Sequence of chain 1.A:
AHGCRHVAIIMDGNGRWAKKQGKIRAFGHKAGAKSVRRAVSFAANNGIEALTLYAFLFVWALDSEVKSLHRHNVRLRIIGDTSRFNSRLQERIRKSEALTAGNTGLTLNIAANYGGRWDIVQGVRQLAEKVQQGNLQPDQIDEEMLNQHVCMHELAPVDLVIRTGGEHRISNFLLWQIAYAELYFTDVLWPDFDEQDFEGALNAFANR

The protein below binds the small molecule below.
Small molecule (SMILES): CCCCCCCCOc1ccc(C(=O)/C=C(\O)C(=O)O)cc1

Binding-site contacts:
Ligand atom CAQ contacts residue LEU100 of chain 1.A at 3.9 Å (hydrophobic).
Ligand atom CAQ contacts residue ARG51 of chain 1.A at 3.8 Å.
Ligand atom CAP contacts residue LEU100 of chain 1.A at 4.0 Å (hydrophobic).
Ligand atom CAW contacts residue SER99 of chain 1.A at 3.6 Å.
Ligand atom CAN contacts residue GLU96 of chain 1.A at 3.5 Å.
Ligand atom OAR contacts residue ARG51 of chain 1.A at 4.0 Å.
Ligand atom OAB contacts residue ARG51 of chain 1.A at 4.2 Å.
Ligand atom CAQ contacts residue GLU96 of chain 1.A at 3.5 Å.
Ligand atom CAO contacts residue VAL50 of chain 1.A at 4.0 Å (hydrophobic).
Ligand atom CAH contacts residue GLU96 of chain 1.A at 3.7 Å.
Ligand atom CAM contacts residue ALA47 of chain 1.A at 4.1 Å (hydrophobic).
Ligand atom CAI contacts residue ARG51 of chain 1.A at 3.9 Å.
Ligand atom CAA contacts residue ALA47 of chain 1.A at 3.9 Å (hydrophobic).
Ligand atom CAJ contacts residue ARG51 of chain 1.A at 3.8 Å.
Ligand atom OAR contacts residue VAL54 of chain 1.A at 3.9 Å.
Ligand atom CAL contacts residue VAL50 of chain 1.A at 3.8 Å (hydrophobic).
Ligand atom CAT contacts residue HIS103 of chain 1.A at 3.5 Å.
Ligand atom CAH contacts residue ARG51 of chain 1.A at 3.6 Å.
Ligand atom CAG contacts residue SER55 of chain 1.A at 4.1 Å.
Ligand atom CAH contacts residue SER99 of chain 1.A at 3.6 Å.
Ligand atom CAN contacts residue ARG51 of chain 1.A at 3.6 Å.
Ligand atom CAT contacts residue SER99 of chain 1.A at 3.7 Å.
Ligand atom CAL contacts residue ALA47 of chain 1.A at 3.7 Å (hydrophobic).
Ligand atom CAM contacts residue GLU96 of chain 1.A at 3.6 Å.
Ligand atom CAV contacts residue ARG51 of chain 1.A at 3.8 Å.
Ligand atom CAG contacts residue ARG51 of chain 1.A at 3.6 Å.
Ligand atom CAK contacts residue ALA47 of chain 1.A at 4.1 Å (hydrophobic).
Ligand atom CAM contacts residue ARG51 of chain 1.A at 4.1 Å.
Ligand atom CAF contacts residue SER99 of chain 1.A at 3.8 Å.
Ligand atom CAV contacts residue LEU100 of chain 1.A at 4.0 Å (hydrophobic).
Ligand atom CAI contacts residue SER55 of chain 1.A at 3.4 Å.
Ligand atom CAJ contacts residue SER99 of chain 1.A at 2.9 Å.
Ligand atom CAP contacts residue VAL50 of chain 1.A at 4.2 Å (hydrophobic).
Ligand atom CAO contacts residue GLU96 of chain 1.A at 3.6 Å.
Ligand atom OAC contacts residue HIS103 of chain 1.A at 2.9 Å.
Ligand atom CAG contacts residue VAL54 of chain 1.A at 3.7 Å (hydrophobic).
Ligand atom OAR contacts residue LEU100 of chain 1.A at 3.4 Å.
Ligand atom CAN contacts residue VAL50 of chain 1.A at 3.8 Å (hydrophobic).
Ligand atom CAW contacts residue HIS103 of chain 1.A at 4.0 Å.
Ligand atom CAO contacts residue LEU93 of chain 1.A at 3.5 Å (hydrophobic).